Binding-site contacts:
Ligand atom N5 contacts residue TYR72 of chain 3.B at 3.1 Å (h-bond).
Ligand atom O6 contacts residue ASN93 of chain 3.B at 3.2 Å (h-bond).
Ligand atom O8 contacts residue ARG77 of chain 3.B at 3.4 Å (salt-bridge).
Ligand atom C3 contacts residue GLY78 of chain 3.B at 4.1 Å.
Ligand atom C11 contacts residue ASP85 of chain 3.C at 4.0 Å.
Ligand atom C11 contacts residue TYR72 of chain 3.B at 4.0 Å (hydrophobic).
Ligand atom C1 contacts residue ARG77 of chain 3.B at 3.4 Å.
Ligand atom C2 contacts residue GLY78 of chain 3.B at 4.1 Å.
Ligand atom C5 contacts residue ASN93 of chain 3.B at 4.3 Å.
Ligand atom C10 contacts residue TYR72 of chain 3.B at 4.1 Å (hydrophobic).
Ligand atom C6 contacts residue TYR72 of chain 3.B at 4.0 Å (hydrophobic).
Ligand atom O1B contacts residue TYR72 of chain 3.B at 4.2 Å.
Ligand atom C3 contacts residue VAL296 of chain 3.B at 3.5 Å (hydrophobic).
Ligand atom O1A contacts residue GLY78 of chain 3.B at 4.0 Å.
Ligand atom O1B contacts residue ASN80 of chain 3.B at 4.3 Å.
Ligand atom O4 contacts residue ASN80 of chain 3.B at 4.2 Å.
Ligand atom O4 contacts residue ILE79 of chain 3.B at 3.6 Å (h-bond).
Ligand atom C4 contacts residue ARG77 of chain 3.B at 4.0 Å.
Ligand atom O3 contacts residue VAL296 of chain 3.B at 4.0 Å.
Ligand atom O1A contacts residue ARG77 of chain 3.B at 2.9 Å (salt-bridge).
Ligand atom C4 contacts residue TYR72 of chain 3.B at 4.1 Å (hydrophobic).
Ligand atom C4 contacts residue GLY78 of chain 3.B at 3.6 Å.
Ligand atom O1B contacts residue ARG77 of chain 3.B at 3.1 Å (salt-bridge).
Ligand atom C7 contacts residue TYR72 of chain 3.B at 4.3 Å (hydrophobic).
Ligand atom C5 contacts residue TYR72 of chain 3.B at 3.9 Å (hydrophobic).
Ligand atom O1A contacts residue TYR72 of chain 3.B at 3.4 Å.
Ligand atom C6 contacts residue ASN93 of chain 3.B at 3.2 Å.
Ligand atom C4 contacts residue HIS298 of chain 3.B at 3.4 Å.
Ligand atom O1B contacts residue SER89 of chain 3.B at 4.1 Å.
Ligand atom O4 contacts residue THR291 of chain 3.B at 3.1 Å.
Ligand atom O4 contacts residue GLY78 of chain 3.B at 3.0 Å.
Ligand atom O3 contacts residue GLY78 of chain 3.B at 3.4 Å.
Ligand atom O4 contacts residue VAL296 of chain 3.B at 4.0 Å.
Ligand atom C8 contacts residue ARG77 of chain 3.B at 4.3 Å.
Ligand atom O8 contacts residue TYR72 of chain 3.B at 3.4 Å (h-bond).
Ligand atom C3 contacts residue GLY78 of chain 3.B at 3.9 Å.
Ligand atom O4 contacts residue HIS298 of chain 3.B at 2.9 Å (h-bond).
Ligand atom C3 contacts residue ARG77 of chain 3.B at 3.9 Å.
Ligand atom C3 contacts residue HIS298 of chain 3.B at 3.4 Å.
Ligand atom C1 contacts residue TYR72 of chain 3.B at 4.1 Å (hydrophobic).

This protein binds this small molecule.
Small molecule (SMILES): CC(=O)N[C@@H]1[C@@H](O[C@@H]2O[C@H](CO)[C@H](O)[C@H](O[C@]3(C(=O)O)C[C@H](O)[C@@H](NC(C)=O)[C@H]([C@H](O)[C@H](O)CO)O3)[C@H]2O)[C@H](O)[C@@H](CO[C@]2(C(=O)O)C[C@H](O)[C@@H](NC(C)=O)[C@H]([C@H](O)[C@H](O)CO)O2)O[C@H]1O

Sequence of chain 3.C:
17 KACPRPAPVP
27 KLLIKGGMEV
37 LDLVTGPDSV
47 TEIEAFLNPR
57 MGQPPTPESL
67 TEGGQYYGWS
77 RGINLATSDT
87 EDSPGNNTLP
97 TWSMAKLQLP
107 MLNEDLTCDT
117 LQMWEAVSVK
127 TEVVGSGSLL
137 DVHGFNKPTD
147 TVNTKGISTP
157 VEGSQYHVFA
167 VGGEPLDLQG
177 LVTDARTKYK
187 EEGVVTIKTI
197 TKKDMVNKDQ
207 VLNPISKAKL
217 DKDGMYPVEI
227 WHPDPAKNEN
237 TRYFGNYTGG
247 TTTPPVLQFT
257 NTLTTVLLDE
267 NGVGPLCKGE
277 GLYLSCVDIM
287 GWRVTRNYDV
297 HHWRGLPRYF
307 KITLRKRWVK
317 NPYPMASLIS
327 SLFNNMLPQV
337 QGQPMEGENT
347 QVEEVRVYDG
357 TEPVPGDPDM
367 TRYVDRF

Sequence of chain 3.B:
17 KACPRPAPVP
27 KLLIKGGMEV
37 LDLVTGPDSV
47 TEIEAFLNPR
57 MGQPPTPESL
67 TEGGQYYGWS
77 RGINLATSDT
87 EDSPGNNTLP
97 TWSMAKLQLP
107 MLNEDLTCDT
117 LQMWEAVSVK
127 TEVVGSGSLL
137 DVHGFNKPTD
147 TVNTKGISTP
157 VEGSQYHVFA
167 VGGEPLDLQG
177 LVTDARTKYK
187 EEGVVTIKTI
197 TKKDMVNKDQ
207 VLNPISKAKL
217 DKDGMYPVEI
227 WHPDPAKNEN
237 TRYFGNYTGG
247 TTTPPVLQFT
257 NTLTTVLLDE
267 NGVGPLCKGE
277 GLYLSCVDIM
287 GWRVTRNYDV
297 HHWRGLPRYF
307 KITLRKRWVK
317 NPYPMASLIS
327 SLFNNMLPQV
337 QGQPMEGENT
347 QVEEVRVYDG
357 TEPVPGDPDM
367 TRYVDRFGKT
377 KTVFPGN